Binding-site contacts:
Ligand atom O7 contacts residue ASN213 of chain 1.U at 3.9 Å.
Ligand atom C3 contacts residue ASN213 of chain 1.U at 4.3 Å.
Ligand atom C2 contacts residue ASN213 of chain 1.U at 4.2 Å.
Ligand atom N2 contacts residue TYR253 of chain 1.U at 4.5 Å.
Ligand atom C8 contacts residue ASN215 of chain 1.U at 3.2 Å.
Ligand atom C7 contacts residue TYR253 of chain 1.U at 3.8 Å (hydrophobic).
Ligand atom O7 contacts residue SER252 of chain 1.U at 3.3 Å (h-bond).
Ligand atom N2 contacts residue ASN215 of chain 1.U at 3.0 Å (h-bond).
Ligand atom C7 contacts residue ASN215 of chain 1.U at 3.0 Å.
Ligand atom N2 contacts residue ASN213 of chain 1.U at 3.5 Å.
Ligand atom C1 contacts residue ASN215 of chain 1.U at 1.4 Å.
Ligand atom C7 contacts residue SER252 of chain 1.U at 4.1 Å.
Ligand atom O7 contacts residue PHE214 of chain 1.U at 3.0 Å (h-bond).
Ligand atom O7 contacts residue ASN215 of chain 1.U at 3.5 Å (h-bond).
Ligand atom O5 contacts residue ASN380 of chain 1.T at 4.5 Å.
Ligand atom O3 contacts residue ASN213 of chain 1.U at 3.3 Å.
Ligand atom C4 contacts residue ASN215 of chain 1.U at 4.2 Å.
Ligand atom N2 contacts residue PHE214 of chain 1.U at 3.6 Å.
Ligand atom C8 contacts residue SER252 of chain 1.U at 4.2 Å.
Ligand atom C7 contacts residue PHE214 of chain 1.U at 3.5 Å (hydrophobic).
Ligand atom C7 contacts residue ASN213 of chain 1.U at 4.0 Å.
Ligand atom O7 contacts residue TYR253 of chain 1.U at 2.8 Å (h-bond).
Ligand atom C3 contacts residue ASN215 of chain 1.U at 3.8 Å.
Ligand atom C5 contacts residue ASN215 of chain 1.U at 3.6 Å.
Ligand atom O5 contacts residue ASN215 of chain 1.U at 2.3 Å (h-bond).
Ligand atom C2 contacts residue ASN215 of chain 1.U at 2.5 Å.

The protein below binds the small molecule below.
Small molecule (SMILES): CC(=O)N[C@@H]1[C@@H](O)[C@H](O)[C@@H](CO)O[C@H]1O

Sequence of chain 1.U:
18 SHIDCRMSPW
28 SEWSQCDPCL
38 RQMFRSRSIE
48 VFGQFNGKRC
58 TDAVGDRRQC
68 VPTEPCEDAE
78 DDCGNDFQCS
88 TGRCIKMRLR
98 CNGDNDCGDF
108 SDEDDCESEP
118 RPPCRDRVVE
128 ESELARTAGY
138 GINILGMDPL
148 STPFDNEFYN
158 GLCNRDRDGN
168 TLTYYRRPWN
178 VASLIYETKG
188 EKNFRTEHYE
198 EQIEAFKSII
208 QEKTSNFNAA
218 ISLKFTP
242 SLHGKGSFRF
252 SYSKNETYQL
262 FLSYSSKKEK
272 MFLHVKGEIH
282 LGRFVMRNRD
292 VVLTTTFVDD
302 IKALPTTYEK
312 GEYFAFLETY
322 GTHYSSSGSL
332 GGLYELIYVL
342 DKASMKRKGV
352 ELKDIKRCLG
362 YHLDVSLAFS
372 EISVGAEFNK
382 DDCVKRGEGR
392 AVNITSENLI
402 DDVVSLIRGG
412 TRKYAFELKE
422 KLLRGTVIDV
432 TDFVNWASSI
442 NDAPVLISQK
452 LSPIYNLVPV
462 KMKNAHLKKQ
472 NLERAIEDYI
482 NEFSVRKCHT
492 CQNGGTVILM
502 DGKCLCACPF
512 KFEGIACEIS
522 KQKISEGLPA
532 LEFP

Sequence of chain 1.T:
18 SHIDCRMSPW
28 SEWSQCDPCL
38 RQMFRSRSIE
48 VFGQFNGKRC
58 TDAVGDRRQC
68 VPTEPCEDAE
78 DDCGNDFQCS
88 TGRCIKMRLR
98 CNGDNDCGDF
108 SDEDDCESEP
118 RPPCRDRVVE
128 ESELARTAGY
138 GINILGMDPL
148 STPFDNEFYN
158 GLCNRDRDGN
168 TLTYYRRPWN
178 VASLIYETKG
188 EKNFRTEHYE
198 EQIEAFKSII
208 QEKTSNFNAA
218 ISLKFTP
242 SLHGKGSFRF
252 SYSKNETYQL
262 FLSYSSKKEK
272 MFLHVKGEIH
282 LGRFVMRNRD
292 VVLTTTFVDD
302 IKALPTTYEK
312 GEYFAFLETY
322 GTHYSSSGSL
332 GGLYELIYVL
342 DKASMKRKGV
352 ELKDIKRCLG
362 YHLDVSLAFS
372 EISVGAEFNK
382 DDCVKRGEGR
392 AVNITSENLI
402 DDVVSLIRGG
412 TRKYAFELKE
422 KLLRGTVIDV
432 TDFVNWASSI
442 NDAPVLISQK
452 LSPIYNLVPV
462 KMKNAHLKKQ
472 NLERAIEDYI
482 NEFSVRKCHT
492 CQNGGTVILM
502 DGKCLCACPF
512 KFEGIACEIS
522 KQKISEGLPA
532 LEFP